Sequence of chain 2.O:
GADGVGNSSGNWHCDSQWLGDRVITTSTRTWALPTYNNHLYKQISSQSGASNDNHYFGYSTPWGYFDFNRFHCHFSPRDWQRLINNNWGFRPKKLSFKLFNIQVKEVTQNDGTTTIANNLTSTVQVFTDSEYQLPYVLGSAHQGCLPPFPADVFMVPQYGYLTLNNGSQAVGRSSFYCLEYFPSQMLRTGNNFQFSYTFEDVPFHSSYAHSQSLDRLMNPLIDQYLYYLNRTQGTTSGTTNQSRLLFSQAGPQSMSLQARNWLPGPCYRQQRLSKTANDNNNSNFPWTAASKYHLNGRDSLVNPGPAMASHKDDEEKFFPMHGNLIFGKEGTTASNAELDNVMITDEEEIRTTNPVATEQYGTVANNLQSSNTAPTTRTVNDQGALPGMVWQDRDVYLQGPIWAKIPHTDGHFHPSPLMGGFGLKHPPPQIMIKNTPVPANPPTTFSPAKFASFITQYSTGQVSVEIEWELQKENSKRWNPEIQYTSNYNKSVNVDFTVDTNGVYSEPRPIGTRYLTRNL

Binding-site contacts:
Ligand atom C5 contacts residue SER632 of chain 2.O at 4.3 Å.
Ligand atom O5' contacts residue PRO631 of chain 2.O at 4.1 Å.
Ligand atom C5 contacts residue PRO419 of chain 2.O at 4.2 Å (hydrophobic).
Ligand atom C2' contacts residue PRO419 of chain 2.O at 4.0 Å (hydrophobic).
Ligand atom N7 contacts residue SER632 of chain 2.O at 3.8 Å.
Ligand atom O4' contacts residue HIS630 of chain 2.O at 4.4 Å.
Ligand atom N9 contacts residue PRO419 of chain 2.O at 4.2 Å.
Ligand atom C4 contacts residue PRO419 of chain 2.O at 4.2 Å (hydrophobic).
Ligand atom C2 contacts residue GLY639 of chain 2.O at 3.7 Å.
Ligand atom O5' contacts residue PHE629 of chain 2.O at 4.2 Å.
Ligand atom N7 contacts residue PRO419 of chain 2.O at 4.4 Å.
Ligand atom N1 contacts residue ILE622 of chain 2.O at 4.4 Å.
Ligand atom C6 contacts residue SER632 of chain 2.O at 4.3 Å.
Ligand atom C6 contacts residue GLY639 of chain 2.O at 3.7 Å.
Ligand atom N6 contacts residue PRO631 of chain 2.O at 3.9 Å.
Ligand atom O2P contacts residue PRO631 of chain 2.O at 3.8 Å.
Ligand atom C6 contacts residue PRO419 of chain 2.O at 4.4 Å (hydrophobic).
Ligand atom N6 contacts residue SER632 of chain 2.O at 3.9 Å.
Ligand atom O4' contacts residue PRO631 of chain 2.O at 3.8 Å.
Ligand atom C8 contacts residue HIS630 of chain 2.O at 3.4 Å.
Ligand atom C8 contacts residue PRO419 of chain 2.O at 4.3 Å (hydrophobic).
Ligand atom N6 contacts residue VAL418 of chain 2.O at 3.6 Å.
Ligand atom N6 contacts residue PHE638 of chain 2.O at 3.8 Å.
Ligand atom C6 contacts residue PRO631 of chain 2.O at 4.0 Å (hydrophobic).
Ligand atom N1 contacts residue PRO631 of chain 2.O at 4.2 Å.
Ligand atom C6 contacts residue VAL418 of chain 2.O at 3.8 Å (hydrophobic).
Ligand atom N6 contacts residue GLY637 of chain 2.O at 4.1 Å.
Ligand atom N1 contacts residue GLY639 of chain 2.O at 2.9 Å (h-bond).
Ligand atom N9 contacts residue HIS630 of chain 2.O at 4.2 Å.
Ligand atom C2 contacts residue PRO419 of chain 2.O at 4.4 Å (hydrophobic).
Ligand atom C4 contacts residue PRO631 of chain 2.O at 4.4 Å (hydrophobic).
Ligand atom C1' contacts residue HIS630 of chain 2.O at 4.0 Å.
Ligand atom N7 contacts residue HIS630 of chain 2.O at 4.1 Å.
Ligand atom N6 contacts residue GLY639 of chain 2.O at 2.8 Å (h-bond).
Ligand atom N1 contacts residue VAL418 of chain 2.O at 3.8 Å.
Ligand atom C5 contacts residue PRO631 of chain 2.O at 4.4 Å (hydrophobic).
Ligand atom O2P contacts residue PHE629 of chain 2.O at 4.0 Å.
Ligand atom O2P contacts residue HIS628 of chain 2.O at 4.3 Å.
Ligand atom N6 contacts residue PRO633 of chain 2.O at 4.2 Å.
Ligand atom N3 contacts residue PRO419 of chain 2.O at 4.3 Å.

The small molecule below binds the protein below.
Small molecule (SMILES): Nc1ncnc2c1ncn2[C@H]1C[C@H](O)[C@@H](COP(=O)(O)O)O1